Sequence of chain 2.A:
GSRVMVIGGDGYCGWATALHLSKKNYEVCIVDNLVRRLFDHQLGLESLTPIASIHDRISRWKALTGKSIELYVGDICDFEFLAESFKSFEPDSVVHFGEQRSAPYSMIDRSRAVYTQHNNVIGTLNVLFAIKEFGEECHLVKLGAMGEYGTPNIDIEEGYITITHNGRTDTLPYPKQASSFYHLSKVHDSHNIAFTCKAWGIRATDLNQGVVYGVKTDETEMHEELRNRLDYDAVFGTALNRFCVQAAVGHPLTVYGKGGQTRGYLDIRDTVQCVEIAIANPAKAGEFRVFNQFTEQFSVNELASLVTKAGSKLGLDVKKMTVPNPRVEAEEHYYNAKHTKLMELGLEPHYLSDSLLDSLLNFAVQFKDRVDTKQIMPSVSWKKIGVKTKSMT

A protein and the small-molecule ligand that binds it are described below.
Small molecule (SMILES): O=c1ccn([C@@H]2O[C@H](CO[P](=O)(O)O[P](=O)(O)O[C@H]3O[C@H](CO)[C@@H](O)[C@H](O)[C@H]3O)[C@@H](O)[C@H]2O)c(=O)[nH]1

Binding-site contacts:
Ligand atom N3 contacts residue USQ1 of chain 2.F at 0.0 Å (h-bond).
Ligand atom C2 contacts residue USQ1 of chain 2.F at 0.0 Å.
Ligand atom C3C contacts residue USQ1 of chain 2.F at 0.0 Å.
Ligand atom O2' contacts residue USQ1 of chain 2.F at 0.0 Å (h-bond).
Ligand atom C5C contacts residue USQ1 of chain 2.F at 0.0 Å.
Ligand atom O3C contacts residue USQ1 of chain 2.F at 0.0 Å (h-bond).
Ligand atom C2C contacts residue USQ1 of chain 2.F at 0.0 Å.
Ligand atom O4 contacts residue USQ1 of chain 2.F at 0.0 Å (h-bond).
Ligand atom O2C contacts residue USQ1 of chain 2.F at 0.0 Å (h-bond).
Ligand atom O3' contacts residue USQ1 of chain 2.F at 0.0 Å (h-bond).
Ligand atom O2 contacts residue USQ1 of chain 2.F at 0.0 Å (h-bond).
Ligand atom O3C contacts residue GLU339 of chain 2.A at 2.7 Å (salt-bridge).
Ligand atom C1C contacts residue USQ1 of chain 2.F at 0.0 Å.
Ligand atom O5' contacts residue USQ1 of chain 2.F at 0.0 Å (h-bond).
Ligand atom C4C contacts residue USQ1 of chain 2.F at 0.0 Å.
Ligand atom C2' contacts residue USQ1 of chain 2.F at 0.0 Å.
Ligand atom O4' contacts residue USQ1 of chain 2.F at 0.0 Å (h-bond).
Ligand atom O2B contacts residue USQ1 of chain 2.F at 0.0 Å (h-bond).
Ligand atom C4' contacts residue USQ1 of chain 2.F at 0.0 Å.
Ligand atom C3' contacts residue USQ1 of chain 2.F at 0.0 Å.
Ligand atom PB contacts residue USQ1 of chain 2.F at 0.0 Å.
Ligand atom O2A contacts residue ALA249 of chain 2.A at 2.7 Å (h-bond).
Ligand atom O2C contacts residue GLU339 of chain 2.A at 2.7 Å (salt-bridge).
Ligand atom C4 contacts residue USQ1 of chain 2.F at 0.0 Å.
Ligand atom O4C contacts residue USQ1 of chain 2.F at 0.0 Å (h-bond).
Ligand atom C6' contacts residue USQ1 of chain 2.F at 0.0 Å.
Ligand atom O5C contacts residue USQ1 of chain 2.F at 0.0 Å (h-bond).
Ligand atom O1A contacts residue USQ1 of chain 2.F at 0.0 Å (h-bond).
Ligand atom O2A contacts residue USQ1 of chain 2.F at 0.0 Å (h-bond).
Ligand atom O1B contacts residue USQ1 of chain 2.F at 0.0 Å (h-bond).
Ligand atom O4' contacts residue TYR192 of chain 2.A at 2.7 Å (h-bond).
Ligand atom N1 contacts residue USQ1 of chain 2.F at 0.0 Å (h-bond).
Ligand atom C5' contacts residue USQ1 of chain 2.F at 0.0 Å.
Ligand atom PA contacts residue USQ1 of chain 2.F at 0.0 Å.
Ligand atom O3A contacts residue USQ1 of chain 2.F at 0.0 Å (h-bond).
Ligand atom C1' contacts residue USQ1 of chain 2.F at 0.0 Å.
Ligand atom O6' contacts residue USQ1 of chain 2.F at 0.6 Å (h-bond).
Ligand atom O3B contacts residue USQ1 of chain 2.F at 0.0 Å (h-bond).
Ligand atom C6 contacts residue USQ1 of chain 2.F at 0.0 Å.
Ligand atom C5 contacts residue USQ1 of chain 2.F at 0.0 Å.